Sequence of chain 1.A:
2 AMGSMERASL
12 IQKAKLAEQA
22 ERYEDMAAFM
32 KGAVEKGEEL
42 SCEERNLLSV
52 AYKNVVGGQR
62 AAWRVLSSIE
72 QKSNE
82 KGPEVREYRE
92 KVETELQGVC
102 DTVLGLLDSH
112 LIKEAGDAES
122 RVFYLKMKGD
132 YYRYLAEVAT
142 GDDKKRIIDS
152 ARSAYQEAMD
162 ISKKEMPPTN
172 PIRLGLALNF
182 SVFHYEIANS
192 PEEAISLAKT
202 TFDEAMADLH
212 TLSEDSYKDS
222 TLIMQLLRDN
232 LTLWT

Binding-site contacts:
Ligand atom O2P contacts residue ARG134 of chain 1.A at 2.9 Å (salt-bridge).
Ligand atom P contacts residue ARG61 of chain 1.A at 3.7 Å.
Ligand atom CB contacts residue ASN180 of chain 1.A at 3.4 Å.
Ligand atom CB contacts residue GLU187 of chain 1.A at 3.3 Å.
Ligand atom O contacts residue LEU179 of chain 1.A at 3.7 Å.
Ligand atom N contacts residue ASN180 of chain 1.A at 2.9 Å (h-bond).
Ligand atom CA contacts residue ASN231 of chain 1.A at 3.8 Å.
Ligand atom O contacts residue LEU223 of chain 1.A at 3.5 Å.
Ligand atom CB contacts residue ASN231 of chain 1.A at 3.4 Å.
Ligand atom CB contacts residue ASN180 of chain 1.A at 3.7 Å.
Ligand atom C contacts residue LEU179 of chain 1.A at 3.5 Å (hydrophobic).
Ligand atom CG2 contacts residue LYS127 of chain 1.A at 3.6 Å.
Ligand atom CD2 contacts residue LEU227 of chain 1.A at 3.7 Å (hydrophobic).
Ligand atom C contacts residue LEU227 of chain 1.A at 3.6 Å (hydrophobic).
Ligand atom N contacts residue LEU179 of chain 1.A at 3.6 Å.
Ligand atom O contacts residue LEU227 of chain 1.A at 3.6 Å.
Ligand atom O contacts residue LEU227 of chain 1.A at 3.6 Å.
Ligand atom C contacts residue ASN231 of chain 1.A at 3.7 Å.
Ligand atom O1P contacts residue ARG134 of chain 1.A at 2.7 Å (salt-bridge).
Ligand atom O contacts residue LEU179 of chain 1.A at 3.8 Å.
Ligand atom OG1 contacts residue GLY176 of chain 1.A at 3.5 Å.
Ligand atom C contacts residue ASN231 of chain 1.A at 3.7 Å.
Ligand atom O2P contacts residue TYR135 of chain 1.A at 2.6 Å (h-bond).
Ligand atom O contacts residue VAL183 of chain 1.A at 3.2 Å.
Ligand atom O3P contacts residue ARG61 of chain 1.A at 2.6 Å (salt-bridge).
Ligand atom O1P contacts residue ARG61 of chain 1.A at 3.1 Å (salt-bridge).
Ligand atom N contacts residue LEU234 of chain 1.A at 3.7 Å.
Ligand atom O contacts residue LEU234 of chain 1.A at 3.0 Å.
Ligand atom CE1 contacts residue GLU187 of chain 1.A at 3.8 Å.
Ligand atom N contacts residue ASN231 of chain 1.A at 2.8 Å (h-bond).
Ligand atom CA contacts residue ASN180 of chain 1.A at 3.7 Å.
Ligand atom OG1 contacts residue ASN180 of chain 1.A at 3.7 Å.
Ligand atom O contacts residue ASN231 of chain 1.A at 2.7 Å (h-bond).
Ligand atom CA contacts residue ASN231 of chain 1.A at 3.5 Å.
Ligand atom OG contacts residue TRP235 of chain 1.A at 3.2 Å (h-bond).
Ligand atom CA contacts residue ASN180 of chain 1.A at 3.8 Å.
Ligand atom P contacts residue ARG134 of chain 1.A at 3.8 Å.
Ligand atom C contacts residue LEU234 of chain 1.A at 3.8 Å (hydrophobic).
Ligand atom OG contacts residue GLU187 of chain 1.A at 3.4 Å (salt-bridge).
Ligand atom C contacts residue ASN180 of chain 1.A at 3.7 Å.

A small-molecule ligand and the protein it binds are described below.
Small molecule (SMILES): CC[C@H](C)[C@@H](C=O)NC(=O)[C@H](CC(=O)O)NC(=O)[C@H](CO)NC(=O)[C@@H](NC(=O)[C@H](COP(=O)(O)O)NC(=O)[C@H](CC(C)C)NC(=O)[C@H](CO)NC(=O)[C@@H](N)Cc1c[nH]cn1)[C@@H](C)O